Sequence of chain 2.A:
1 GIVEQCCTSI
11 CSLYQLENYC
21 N

Sequence of chain 3.D:
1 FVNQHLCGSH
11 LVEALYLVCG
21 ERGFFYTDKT

Binding-site contacts:
Ligand atom O1 contacts residue VAL2 of chain 3.B at 4.5 Å.
Ligand atom C5 contacts residue LEU11 of chain 2.B at 3.3 Å (hydrophobic).
Ligand atom O1 contacts residue SER9 of chain 2.A at 3.8 Å.
Ligand atom C2 contacts residue LEU16 of chain 2.A at 4.4 Å (hydrophobic).
Ligand atom C2 contacts residue LEU11 of chain 2.B at 4.1 Å (hydrophobic).
Ligand atom C1 contacts residue CYS11 of chain 2.A at 4.0 Å (hydrophobic).
Ligand atom C3 contacts residue LEU11 of chain 2.B at 4.3 Å (hydrophobic).
Ligand atom O1 contacts residue ILE10 of chain 2.A at 3.5 Å.
Ligand atom C5 contacts residue HIS10 of chain 2.B at 3.6 Å.
Ligand atom C2 contacts residue CYS11 of chain 2.A at 4.0 Å (hydrophobic).
Ligand atom C1 contacts residue LEU11 of chain 2.B at 3.5 Å (hydrophobic).
Ligand atom C7 contacts residue HIS5 of chain 3.B at 3.9 Å.
Ligand atom C1 contacts residue HIS5 of chain 3.B at 4.4 Å.
Ligand atom C7 contacts residue LEU17 of chain 3.D at 3.1 Å (hydrophobic).
Ligand atom O1 contacts residue LEU11 of chain 2.B at 4.0 Å.
Ligand atom C4 contacts residue HIS10 of chain 2.B at 3.6 Å.
Ligand atom O1 contacts residue CYS6 of chain 2.A at 2.4 Å (h-bond).
Ligand atom C2 contacts residue HIS5 of chain 3.B at 3.9 Å.
Ligand atom C4 contacts residue LEU6 of chain 3.B at 3.9 Å (hydrophobic).
Ligand atom C4 contacts residue LEU11 of chain 2.B at 4.0 Å (hydrophobic).
Ligand atom C7 contacts residue HIS10 of chain 2.B at 4.5 Å.
Ligand atom C5 contacts residue LEU6 of chain 3.B at 3.1 Å (hydrophobic).
Ligand atom C6 contacts residue LEU6 of chain 3.B at 3.7 Å (hydrophobic).
Ligand atom C6 contacts residue LEU11 of chain 2.B at 3.0 Å (hydrophobic).
Ligand atom C6 contacts residue CYS7 of chain 2.B at 4.5 Å (hydrophobic).
Ligand atom O1 contacts residue CYS11 of chain 2.A at 3.0 Å (h-bond).
Ligand atom C6 contacts residue CYS6 of chain 2.A at 3.2 Å (hydrophobic).
Ligand atom C7 contacts residue LEU16 of chain 2.A at 4.3 Å (hydrophobic).
Ligand atom C1 contacts residue CYS6 of chain 2.A at 3.2 Å (hydrophobic).
Ligand atom C3 contacts residue HIS5 of chain 3.B at 3.9 Å.
Ligand atom C7 contacts residue ALA14 of chain 2.B at 4.0 Å (hydrophobic).
Ligand atom O1 contacts residue CYS7 of chain 2.A at 4.4 Å.
Ligand atom C5 contacts residue CYS7 of chain 2.B at 4.4 Å (hydrophobic).

Sequence of chain 3.B:
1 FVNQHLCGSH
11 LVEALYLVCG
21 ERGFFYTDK

Sequence of chain 2.B:
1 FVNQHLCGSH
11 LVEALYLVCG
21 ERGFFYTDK

The small molecule below binds the protein below.
Small molecule (SMILES): Cc1cccc(O)c1